Binding-site contacts:
Ligand atom N3 contacts residue VAL217 of chain 3.A at 3.4 Å (h-bond).
Ligand atom C3' contacts residue SO41 of chain 3.B at 3.6 Å.
Ligand atom C6 contacts residue GLU201 of chain 3.A at 3.7 Å.
Ligand atom O6 contacts residue VAL245 of chain 3.A at 3.4 Å.
Ligand atom C3' contacts residue MET219 of chain 3.A at 3.7 Å (hydrophobic).
Ligand atom C6' contacts residue SO41 of chain 3.B at 3.4 Å.
Ligand atom C3' contacts residue PHE159 of chain 1.A at 3.6 Å (hydrophobic).
Ligand atom O6 contacts residue GLY118 of chain 3.A at 3.7 Å.
Ligand atom C8 contacts residue ASN243 of chain 3.A at 3.5 Å.
Ligand atom O5' contacts residue HIS257 of chain 3.A at 2.8 Å (h-bond).
Ligand atom C9 contacts residue ALA116 of chain 3.A at 3.8 Å (hydrophobic).
Ligand atom N7 contacts residue ASN243 of chain 3.A at 2.8 Å (h-bond).
Ligand atom N1 contacts residue GLU201 of chain 3.A at 2.7 Å (salt-bridge).
Ligand atom O3' contacts residue TYR88 of chain 3.A at 2.9 Å (h-bond).
Ligand atom C9 contacts residue ALA117 of chain 3.A at 3.7 Å (hydrophobic).
Ligand atom C5 contacts residue GLY118 of chain 3.A at 3.4 Å.
Ligand atom C2' contacts residue MET219 of chain 3.A at 3.5 Å (hydrophobic).
Ligand atom N7 contacts residue THR242 of chain 3.A at 3.7 Å.
Ligand atom N7 contacts residue ALA117 of chain 3.A at 3.6 Å.
Ligand atom N1 contacts residue VAL217 of chain 3.A at 3.7 Å.
Ligand atom C5' contacts residue HIS257 of chain 3.A at 3.5 Å.
Ligand atom C4 contacts residue VAL217 of chain 3.A at 3.5 Å (hydrophobic).
Ligand atom N1' contacts residue SO41 of chain 3.B at 3.0 Å (h-bond).
Ligand atom C8 contacts residue THR242 of chain 3.A at 3.5 Å.
Ligand atom N1 contacts residue PHE200 of chain 3.A at 3.6 Å.
Ligand atom C8 contacts residue ALA117 of chain 3.A at 3.6 Å (hydrophobic).
Ligand atom C2' contacts residue SO41 of chain 3.B at 3.7 Å.
Ligand atom C5 contacts residue PHE200 of chain 3.A at 3.7 Å (hydrophobic).
Ligand atom N7 contacts residue GLY118 of chain 3.A at 3.3 Å (h-bond).
Ligand atom C10 contacts residue ALA116 of chain 3.A at 3.1 Å (hydrophobic).
Ligand atom O3' contacts residue PHE159 of chain 1.A at 3.7 Å.
Ligand atom O6 contacts residue GLU201 of chain 3.A at 3.7 Å.
Ligand atom O5' contacts residue VAL260 of chain 3.A at 3.4 Å.
Ligand atom N3 contacts residue GLY218 of chain 3.A at 3.6 Å.
Ligand atom O6 contacts residue ASN243 of chain 3.A at 2.9 Å (h-bond).
Ligand atom C2 contacts residue VAL217 of chain 3.A at 3.7 Å (hydrophobic).
Ligand atom C6 contacts residue PHE200 of chain 3.A at 3.6 Å (hydrophobic).
Ligand atom C8 contacts residue GLY118 of chain 3.A at 3.7 Å.
Ligand atom C2 contacts residue GLU201 of chain 3.A at 3.1 Å.
Ligand atom O3' contacts residue SO41 of chain 3.B at 3.1 Å (h-bond).

Sequence of chain 3.A:
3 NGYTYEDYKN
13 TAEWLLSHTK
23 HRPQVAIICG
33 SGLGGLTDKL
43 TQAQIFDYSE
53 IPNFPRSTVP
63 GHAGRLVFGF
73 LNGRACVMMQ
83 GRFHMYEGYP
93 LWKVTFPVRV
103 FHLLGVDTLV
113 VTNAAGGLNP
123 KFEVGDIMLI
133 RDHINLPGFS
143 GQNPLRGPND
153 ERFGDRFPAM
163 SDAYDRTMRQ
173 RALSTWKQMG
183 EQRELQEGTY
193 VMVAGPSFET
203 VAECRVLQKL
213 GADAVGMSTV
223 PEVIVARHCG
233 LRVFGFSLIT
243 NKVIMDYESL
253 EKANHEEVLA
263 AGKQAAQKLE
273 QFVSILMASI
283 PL

Sequence of chain 1.A:
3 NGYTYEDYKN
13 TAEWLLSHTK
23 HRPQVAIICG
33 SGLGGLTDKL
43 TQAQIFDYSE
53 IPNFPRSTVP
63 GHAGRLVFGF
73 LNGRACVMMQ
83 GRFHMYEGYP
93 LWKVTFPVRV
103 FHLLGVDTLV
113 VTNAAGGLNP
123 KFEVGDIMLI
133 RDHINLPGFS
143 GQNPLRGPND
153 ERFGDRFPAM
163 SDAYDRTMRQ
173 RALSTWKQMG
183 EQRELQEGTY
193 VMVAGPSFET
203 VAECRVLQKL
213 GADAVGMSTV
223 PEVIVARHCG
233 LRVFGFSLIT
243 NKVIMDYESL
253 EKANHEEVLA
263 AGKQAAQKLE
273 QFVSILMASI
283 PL

The protein below binds the small molecule below.
Small molecule (SMILES): O=c1[nH]cnc2c(C[NH+]3C[C@H](CO)[C@@H](O)C3)c[nH]c12